A protein and the small-molecule ligand that binds it are described below.
Small molecule (SMILES): C[C@@H](Oc1cc(-c2cnn(C3CCNCC3)c2)cnc1N)c1c(Cl)ccc(F)c1Cl

Binding-site contacts:
Ligand atom N22 contacts residue GLU113 of chain 1.A at 3.0 Å (salt-bridge).
Ligand atom N23 contacts residue GLU113 of chain 1.A at 3.6 Å (salt-bridge).
Ligand atom C7 contacts residue MET115 of chain 1.A at 3.4 Å (hydrophobic).
Ligand atom C8 contacts residue GLY118 of chain 1.A at 3.5 Å.
Ligand atom C16 contacts residue LEU38 of chain 1.A at 3.9 Å (hydrophobic).
Ligand atom CL2 contacts residue GLY185 of chain 1.A at 2.9 Å.
Ligand atom N22 contacts residue ALA64 of chain 1.A at 3.5 Å.
Ligand atom N25 contacts residue ALA116 of chain 1.A at 3.5 Å (h-bond).
Ligand atom C9 contacts residue LEU38 of chain 1.A at 3.8 Å (hydrophobic).
Ligand atom C21 contacts residue VAL46 of chain 1.A at 4.0 Å (hydrophobic).
Ligand atom C2 contacts residue LEU172 of chain 1.A at 3.9 Å (hydrophobic).
Ligand atom N22 contacts residue LEU112 of chain 1.A at 3.7 Å.
Ligand atom N23 contacts residue LEU172 of chain 1.A at 3.9 Å.
Ligand atom F contacts residue LEU172 of chain 1.A at 3.7 Å.
Ligand atom C12 contacts residue LEU172 of chain 1.A at 3.7 Å (hydrophobic).
Ligand atom C8 contacts residue GLY117 of chain 1.A at 4.0 Å.
Ligand atom F contacts residue GLY185 of chain 1.A at 3.5 Å.
Ligand atom C14 contacts residue MET115 of chain 1.A at 3.9 Å (hydrophobic).
Ligand atom N26 contacts residue GLY118 of chain 1.A at 3.8 Å.
Ligand atom C15 contacts residue ALA64 of chain 1.A at 3.8 Å (hydrophobic).
Ligand atom C15 contacts residue LEU172 of chain 1.A at 3.9 Å (hydrophobic).
Ligand atom C7 contacts residue GLY118 of chain 1.A at 3.7 Å.
Ligand atom N23 contacts residue MET115 of chain 1.A at 2.9 Å (h-bond).
Ligand atom C10 contacts residue ALA116 of chain 1.A at 3.8 Å (hydrophobic).
Ligand atom C19 contacts residue ALA64 of chain 1.A at 3.4 Å (hydrophobic).
Ligand atom C16 contacts residue MET115 of chain 1.A at 4.0 Å (hydrophobic).
Ligand atom C8 contacts residue ALA116 of chain 1.A at 3.6 Å (hydrophobic).
Ligand atom C18 contacts residue LEU172 of chain 1.A at 3.7 Å (hydrophobic).
Ligand atom F contacts residue ARG169 of chain 1.A at 4.0 Å.
Ligand atom C19 contacts residue LEU172 of chain 1.A at 3.5 Å (hydrophobic).
Ligand atom N23 contacts residue PHE114 of chain 1.A at 3.9 Å.
Ligand atom N22 contacts residue LEU172 of chain 1.A at 3.5 Å.
Ligand atom C16 contacts residue GLY118 of chain 1.A at 3.9 Å.
Ligand atom C19 contacts residue GLU113 of chain 1.A at 3.8 Å.
Ligand atom N23 contacts residue ALA64 of chain 1.A at 3.8 Å.
Ligand atom F contacts residue ASP186 of chain 1.A at 3.4 Å.
Ligand atom C5 contacts residue MET115 of chain 1.A at 3.1 Å (hydrophobic).
Ligand atom C2 contacts residue ARG169 of chain 1.A at 3.2 Å.
Ligand atom CL2 contacts residue LEU172 of chain 1.A at 3.4 Å.
Ligand atom F contacts residue ASN170 of chain 1.A at 3.2 Å.

Sequence of chain 1.A:
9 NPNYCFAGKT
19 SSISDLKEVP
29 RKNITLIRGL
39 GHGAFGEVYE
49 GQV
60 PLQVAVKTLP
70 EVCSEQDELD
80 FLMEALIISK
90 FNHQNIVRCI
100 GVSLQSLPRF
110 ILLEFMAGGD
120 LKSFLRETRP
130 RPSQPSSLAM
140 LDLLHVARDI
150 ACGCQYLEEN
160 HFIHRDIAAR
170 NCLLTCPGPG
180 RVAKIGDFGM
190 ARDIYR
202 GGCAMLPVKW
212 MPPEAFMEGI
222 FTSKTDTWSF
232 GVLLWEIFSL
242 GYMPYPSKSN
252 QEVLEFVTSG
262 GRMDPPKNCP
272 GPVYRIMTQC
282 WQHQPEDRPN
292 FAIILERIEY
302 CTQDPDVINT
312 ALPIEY